The small molecule below binds the protein below.
Small molecule (SMILES): Nc1cncc(-c2cn3ccnc3c(Nc3ccc(N4CCN(C5COC5)CC4)cc3)n2)n1

Binding-site contacts:
Ligand atom N09 contacts residue GLU87 of chain 1.B at 3.9 Å.
Ligand atom C15 contacts residue VAL23 of chain 1.B at 3.7 Å (hydrophobic).
Ligand atom C11 contacts residue GLY92 of chain 1.B at 3.5 Å.
Ligand atom C14 contacts residue VAL23 of chain 1.B at 3.5 Å (hydrophobic).
Ligand atom C08 contacts residue ALA38 of chain 1.B at 3.6 Å (hydrophobic).
Ligand atom N33 contacts residue LYS40 of chain 1.B at 3.8 Å.
Ligand atom N09 contacts residue ALA38 of chain 1.B at 3.5 Å.
Ligand atom C18 contacts residue GLU90 of chain 1.B at 3.4 Å.
Ligand atom N04 contacts residue ALA38 of chain 1.B at 3.6 Å.
Ligand atom N09 contacts residue LEU139 of chain 1.B at 3.5 Å.
Ligand atom C07 contacts residue ALA38 of chain 1.B at 3.7 Å (hydrophobic).
Ligand atom C22 contacts residue PRO93 of chain 1.B at 3.8 Å (hydrophobic).
Ligand atom C20 contacts residue LEU15 of chain 1.B at 3.8 Å (hydrophobic).
Ligand atom N16 contacts residue GLY16 of chain 1.B at 3.4 Å.
Ligand atom C19 contacts residue GLY92 of chain 1.B at 3.6 Å.
Ligand atom C07 contacts residue LEU139 of chain 1.B at 3.5 Å (hydrophobic).
Ligand atom N33 contacts residue PHE20 of chain 1.B at 3.6 Å.
Ligand atom C08 contacts residue ALA89 of chain 1.B at 3.7 Å (hydrophobic).
Ligand atom C22 contacts residue LEU15 of chain 1.B at 3.5 Å (hydrophobic).
Ligand atom C05 contacts residue ALA38 of chain 1.B at 3.5 Å (hydrophobic).
Ligand atom N04 contacts residue LEU139 of chain 1.B at 3.3 Å.
Ligand atom C21 contacts residue LEU15 of chain 1.B at 3.6 Å (hydrophobic).
Ligand atom N09 contacts residue ALA89 of chain 1.B at 3.2 Å (h-bond).
Ligand atom C32 contacts residue GLN100 of chain 1.B at 3.5 Å.
Ligand atom C07 contacts residue MET86 of chain 1.B at 3.5 Å (hydrophobic).
Ligand atom N33 contacts residue ASP150 of chain 1.B at 3.1 Å (salt-bridge).
Ligand atom C11 contacts residue ALA89 of chain 1.B at 3.8 Å (hydrophobic).
Ligand atom C06 contacts residue LEU139 of chain 1.B at 3.8 Å (hydrophobic).
Ligand atom N04 contacts residue MET86 of chain 1.B at 3.9 Å.
Ligand atom C03 contacts residue LEU139 of chain 1.B at 3.8 Å (hydrophobic).
Ligand atom C08 contacts residue LEU139 of chain 1.B at 3.6 Å (hydrophobic).
Ligand atom C21 contacts residue PRO93 of chain 1.B at 3.9 Å (hydrophobic).
Ligand atom C19 contacts residue GLU90 of chain 1.B at 3.3 Å.
Ligand atom N10 contacts residue ALA89 of chain 1.B at 3.3 Å (h-bond).
Ligand atom C08 contacts residue GLU87 of chain 1.B at 3.1 Å.
Ligand atom C18 contacts residue ALA89 of chain 1.B at 3.3 Å (hydrophobic).
Ligand atom C05 contacts residue LEU139 of chain 1.B at 3.3 Å (hydrophobic).
Ligand atom C18 contacts residue GLY92 of chain 1.B at 3.3 Å.
Ligand atom N13 contacts residue VAL23 of chain 1.B at 3.6 Å.
Ligand atom C03 contacts residue MET86 of chain 1.B at 3.8 Å (hydrophobic).

Sequence of chain 1.B:
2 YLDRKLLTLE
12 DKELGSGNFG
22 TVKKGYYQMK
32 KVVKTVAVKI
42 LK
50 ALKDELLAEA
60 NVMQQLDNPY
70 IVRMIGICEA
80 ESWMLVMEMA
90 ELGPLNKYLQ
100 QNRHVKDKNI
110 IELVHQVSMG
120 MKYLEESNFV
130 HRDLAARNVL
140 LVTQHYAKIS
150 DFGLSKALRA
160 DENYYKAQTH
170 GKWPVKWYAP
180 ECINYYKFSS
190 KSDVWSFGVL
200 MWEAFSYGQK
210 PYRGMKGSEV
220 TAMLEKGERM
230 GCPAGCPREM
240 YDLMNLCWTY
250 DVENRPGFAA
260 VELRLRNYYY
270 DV